Sequence of chain 1.A:
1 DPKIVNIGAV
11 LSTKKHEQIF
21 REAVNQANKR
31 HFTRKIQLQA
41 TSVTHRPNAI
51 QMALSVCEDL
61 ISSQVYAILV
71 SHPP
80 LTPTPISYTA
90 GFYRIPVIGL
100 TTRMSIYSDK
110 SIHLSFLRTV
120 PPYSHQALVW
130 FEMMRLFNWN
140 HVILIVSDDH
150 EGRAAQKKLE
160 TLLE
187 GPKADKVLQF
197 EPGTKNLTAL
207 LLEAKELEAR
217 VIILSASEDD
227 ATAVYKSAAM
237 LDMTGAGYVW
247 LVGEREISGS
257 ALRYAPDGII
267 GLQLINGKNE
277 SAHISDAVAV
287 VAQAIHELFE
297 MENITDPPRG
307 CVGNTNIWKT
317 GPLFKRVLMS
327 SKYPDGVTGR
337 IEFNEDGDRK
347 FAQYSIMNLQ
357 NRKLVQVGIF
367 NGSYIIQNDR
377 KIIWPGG

A protein and the small-molecule ligand that binds it are described below.
Small molecule (SMILES): C[C@@H](CN1CCC(Cc2ccccc2)CC1)[C@@H](O)c1ccc(O)cc1

Sequence of chain 1.B:
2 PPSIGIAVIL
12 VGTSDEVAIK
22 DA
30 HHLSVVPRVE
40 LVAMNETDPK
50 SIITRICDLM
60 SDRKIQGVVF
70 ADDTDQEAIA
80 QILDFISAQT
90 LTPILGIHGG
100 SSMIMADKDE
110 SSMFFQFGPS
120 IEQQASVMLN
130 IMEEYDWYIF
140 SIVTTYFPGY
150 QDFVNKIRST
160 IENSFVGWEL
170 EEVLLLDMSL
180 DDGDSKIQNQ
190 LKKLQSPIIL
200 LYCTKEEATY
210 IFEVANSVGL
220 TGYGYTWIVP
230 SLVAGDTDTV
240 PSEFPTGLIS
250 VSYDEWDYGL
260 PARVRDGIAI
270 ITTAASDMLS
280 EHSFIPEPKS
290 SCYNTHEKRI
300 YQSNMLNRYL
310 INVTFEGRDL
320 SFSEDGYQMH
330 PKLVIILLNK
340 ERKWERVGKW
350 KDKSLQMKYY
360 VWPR

Binding-site contacts:
Ligand atom C21 contacts residue GLU206 of chain 1.B at 3.2 Å.
Ligand atom C15 contacts residue LEU113 of chain 1.A at 3.8 Å (hydrophobic).
Ligand atom C12 contacts residue TYR87 of chain 1.A at 3.6 Å (hydrophobic).
Ligand atom C19 contacts residue LEU113 of chain 1.A at 3.5 Å (hydrophobic).
Ligand atom C11 contacts residue GLN80 of chain 1.B at 3.5 Å.
Ligand atom C18 contacts residue SER110 of chain 1.A at 3.5 Å.
Ligand atom C20 contacts residue LEU113 of chain 1.A at 3.6 Å (hydrophobic).
Ligand atom O contacts residue TYR145 of chain 1.B at 3.8 Å.
Ligand atom C17 contacts residue SER110 of chain 1.A at 3.8 Å.
Ligand atom C21 contacts residue ARG93 of chain 1.A at 3.7 Å.
Ligand atom C contacts residue LEU113 of chain 1.A at 3.3 Å (hydrophobic).
Ligand atom O contacts residue GLU206 of chain 1.B at 2.7 Å (salt-bridge).
Ligand atom C02 contacts residue ILE81 of chain 1.B at 3.8 Å (hydrophobic).
Ligand atom C18 contacts residue LEU113 of chain 1.A at 3.2 Å (hydrophobic).
Ligand atom C20 contacts residue GLU206 of chain 1.B at 3.4 Å.
Ligand atom C12 contacts residue GLN80 of chain 1.B at 3.4 Å.
Ligand atom C09 contacts residue ALA77 of chain 1.B at 3.8 Å (hydrophobic).
Ligand atom N contacts residue GLN80 of chain 1.B at 3.0 Å (h-bond).
Ligand atom C19 contacts residue TYR145 of chain 1.B at 3.4 Å (hydrophobic).
Ligand atom O01 contacts residue ILE111 of chain 1.A at 3.8 Å.
Ligand atom C01 contacts residue ILE81 of chain 1.B at 3.6 Å (hydrophobic).
Ligand atom O contacts residue PHE146 of chain 1.B at 3.4 Å (h-bond).
Ligand atom C07 contacts residue GLN80 of chain 1.B at 3.7 Å.
Ligand atom O01 contacts residue SER110 of chain 1.A at 3.3 Å (h-bond).
Ligand atom C08 contacts residue GLN80 of chain 1.B at 3.8 Å.
Ligand atom C06 contacts residue PHE84 of chain 1.B at 3.5 Å (hydrophobic).
Ligand atom C17 contacts residue PRO147 of chain 1.B at 3.8 Å (hydrophobic).
Ligand atom C21 contacts residue LEU113 of chain 1.A at 3.5 Å (hydrophobic).
Ligand atom C10 contacts residue GLN80 of chain 1.B at 3.5 Å.
Ligand atom C16 contacts residue LEU113 of chain 1.A at 3.1 Å (hydrophobic).
Ligand atom O contacts residue THR144 of chain 1.B at 3.5 Å (h-bond).
Ligand atom C04 contacts residue TYR87 of chain 1.A at 3.8 Å (hydrophobic).
Ligand atom C contacts residue ARG93 of chain 1.A at 3.5 Å.
Ligand atom C03 contacts residue TYR87 of chain 1.A at 3.7 Å (hydrophobic).
Ligand atom C09 contacts residue GLN80 of chain 1.B at 3.5 Å.
Ligand atom O01 contacts residue LEU113 of chain 1.A at 3.3 Å.
Ligand atom C19 contacts residue PHE146 of chain 1.B at 3.6 Å (hydrophobic).
Ligand atom C13 contacts residue GLN80 of chain 1.B at 3.6 Å.
Ligand atom C04 contacts residue THR88 of chain 1.A at 3.6 Å.
Ligand atom C17 contacts residue GLN80 of chain 1.B at 3.6 Å.